A protein and the small-molecule ligand that binds it are described below.
Small molecule (SMILES): CC(=O)N[C@H]1[C@H](O[C@H]2[C@H](O)[C@@H](NC(C)=O)CO[C@@H]2CO[C@@H]2O[C@@H](C)[C@@H](O)[C@@H](O)[C@@H]2O)O[C@H](CO)[C@@H](O[C@@H]2O[C@H](CO[C@H]3O[C@H](CO)[C@@H](O)[C@H](O)[C@@H]3O)[C@@H](O)[C@H](O[C@H]3O[C@H](CO)[C@@H](O)[C@H](O)[C@@H]3O[C@@H]3O[C@H](CO)[C@@H](O[C@@H]4O[C@H](CO)[C@H](O)[C@H](O[C@H]5O[C@H](CO)[C@H](O)[C@H](O)[C@H]5O)[C@H]4O)[C@H](O)[C@H]3NC(C)=O)[C@@H]2O)[C@@H]1O

Binding-site contacts:
Ligand atom C3 contacts residue ASN88 of chain 1.C at 3.5 Å.
Ligand atom C8 contacts residue LYS43 of chain 1.C at 4.1 Å.
Ligand atom C7 contacts residue LYS43 of chain 1.C at 4.5 Å.
Ligand atom C8 contacts residue ARG38 of chain 1.C at 3.5 Å.
Ligand atom O7 contacts residue ASN88 of chain 1.C at 3.3 Å (h-bond).
Ligand atom C8 contacts residue ASN88 of chain 1.C at 3.6 Å.
Ligand atom O5 contacts residue ASN88 of chain 1.C at 2.2 Å (h-bond).
Ligand atom O7 contacts residue LYS43 of chain 1.C at 4.3 Å.
Ligand atom C7 contacts residue ASN88 of chain 1.C at 3.1 Å.
Ligand atom C4 contacts residue ASN88 of chain 1.C at 3.9 Å.
Ligand atom N2 contacts residue ASN88 of chain 1.C at 2.8 Å (h-bond).
Ligand atom C5 contacts residue ASN88 of chain 1.C at 3.5 Å.
Ligand atom C2 contacts residue ASN88 of chain 1.C at 2.2 Å.
Ligand atom C1 contacts residue ASN88 of chain 1.C at 1.3 Å.

Sequence of chain 1.C:
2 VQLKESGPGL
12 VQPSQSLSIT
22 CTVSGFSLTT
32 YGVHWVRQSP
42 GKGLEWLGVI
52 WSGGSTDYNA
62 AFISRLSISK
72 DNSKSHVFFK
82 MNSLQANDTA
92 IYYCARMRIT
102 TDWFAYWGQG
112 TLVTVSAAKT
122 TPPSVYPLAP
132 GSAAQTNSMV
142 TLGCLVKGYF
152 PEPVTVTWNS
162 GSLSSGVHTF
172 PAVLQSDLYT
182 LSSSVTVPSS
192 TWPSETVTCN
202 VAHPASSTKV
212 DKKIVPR